Binding-site contacts:
Ligand atom C1 contacts residue ASN200 of chain 1.D at 1.5 Å.
Ligand atom C7 contacts residue PRO204 of chain 1.D at 4.4 Å (hydrophobic).
Ligand atom C8 contacts residue PHE243 of chain 1.D at 3.7 Å (hydrophobic).
Ligand atom O7 contacts residue PRO204 of chain 1.D at 3.7 Å.
Ligand atom C1 contacts residue THR202 of chain 1.D at 4.5 Å.
Ligand atom C7 contacts residue THR202 of chain 1.D at 3.9 Å.
Ligand atom C5 contacts residue ASN200 of chain 1.D at 3.6 Å.
Ligand atom C4 contacts residue THR202 of chain 1.D at 4.3 Å.
Ligand atom O3 contacts residue THR202 of chain 1.D at 3.8 Å.
Ligand atom C7 contacts residue PHE243 of chain 1.D at 4.2 Å (hydrophobic).
Ligand atom C8 contacts residue SER240 of chain 1.D at 3.4 Å.
Ligand atom C8 contacts residue THR202 of chain 1.D at 3.5 Å.
Ligand atom C8 contacts residue ASN200 of chain 1.D at 3.8 Å.
Ligand atom C3 contacts residue THR202 of chain 1.D at 3.4 Å.
Ligand atom C4 contacts residue ASN200 of chain 1.D at 4.1 Å.
Ligand atom O7 contacts residue ASN200 of chain 1.D at 3.8 Å.
Ligand atom N2 contacts residue ASN200 of chain 1.D at 2.9 Å (h-bond).
Ligand atom C7 contacts residue ASN200 of chain 1.D at 3.2 Å.
Ligand atom O5 contacts residue ASN200 of chain 1.D at 2.4 Å (h-bond).
Ligand atom C3 contacts residue ASN200 of chain 1.D at 3.7 Å.
Ligand atom C7 contacts residue SER240 of chain 1.D at 4.4 Å.
Ligand atom C2 contacts residue ASN200 of chain 1.D at 2.6 Å.
Ligand atom O7 contacts residue PHE243 of chain 1.D at 4.0 Å.
Ligand atom N2 contacts residue THR202 of chain 1.D at 3.4 Å (h-bond).
Ligand atom C2 contacts residue THR202 of chain 1.D at 4.2 Å.

A protein and the small-molecule ligand that binds it are described below.
Small molecule (SMILES): CC(=O)N[C@H]1[C@H](O[C@H]2[C@H](O)[C@@H](NC(C)=O)CO[C@@H]2CO)O[C@H](CO)[C@@H](O[C@@H]2O[C@H](CO)[C@@H](O[C@@H]3O[C@H](CO)[C@@H](O)[C@H](O)[C@H]3NC(C)=O)[C@H](O)[C@@H]2O)[C@@H]1O

Sequence of chain 1.D:
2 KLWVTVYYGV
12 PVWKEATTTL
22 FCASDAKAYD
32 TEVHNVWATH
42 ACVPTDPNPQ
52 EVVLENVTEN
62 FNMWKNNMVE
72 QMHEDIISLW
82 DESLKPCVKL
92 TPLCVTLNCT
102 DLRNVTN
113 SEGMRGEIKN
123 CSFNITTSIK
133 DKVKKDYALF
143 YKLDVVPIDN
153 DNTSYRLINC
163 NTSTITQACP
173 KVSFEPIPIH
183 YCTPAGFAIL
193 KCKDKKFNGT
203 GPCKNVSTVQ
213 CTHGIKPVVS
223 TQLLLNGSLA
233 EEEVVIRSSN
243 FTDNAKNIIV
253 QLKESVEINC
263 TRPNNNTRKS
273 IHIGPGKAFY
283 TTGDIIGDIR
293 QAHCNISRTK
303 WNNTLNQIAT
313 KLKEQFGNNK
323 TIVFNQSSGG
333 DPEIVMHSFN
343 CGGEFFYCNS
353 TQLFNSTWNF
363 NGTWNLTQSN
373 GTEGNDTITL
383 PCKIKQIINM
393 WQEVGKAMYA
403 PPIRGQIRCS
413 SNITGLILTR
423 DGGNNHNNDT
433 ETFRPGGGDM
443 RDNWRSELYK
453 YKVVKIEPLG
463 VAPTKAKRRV